A small-molecule ligand and the protein it binds are described below.
Small molecule (SMILES): CC(=O)N[C@@H]1[C@@H](O)[C@H](O)[C@@H](CO)O[C@H]1O

Binding-site contacts:
Ligand atom N2 contacts residue ASN103 of chain 1.I at 2.9 Å (h-bond).
Ligand atom C4 contacts residue ASN103 of chain 1.I at 4.2 Å.
Ligand atom C8 contacts residue GLU106 of chain 1.I at 3.7 Å.
Ligand atom C2 contacts residue ASN103 of chain 1.I at 2.5 Å.
Ligand atom O7 contacts residue GLU106 of chain 1.I at 3.0 Å (salt-bridge).
Ligand atom C6 contacts residue GLY114 of chain 1.I at 4.4 Å.
Ligand atom C3 contacts residue ASN103 of chain 1.I at 3.8 Å.
Ligand atom C8 contacts residue ASN103 of chain 1.I at 3.9 Å.
Ligand atom C7 contacts residue ASN103 of chain 1.I at 3.5 Å.
Ligand atom O5 contacts residue GLY114 of chain 1.I at 4.0 Å.
Ligand atom O7 contacts residue ASN103 of chain 1.I at 3.8 Å.
Ligand atom O5 contacts residue ASN103 of chain 1.I at 2.4 Å (h-bond).
Ligand atom N2 contacts residue GLU106 of chain 1.I at 4.3 Å.
Ligand atom C7 contacts residue GLU106 of chain 1.I at 3.4 Å.
Ligand atom C2 contacts residue GLU106 of chain 1.I at 4.5 Å.
Ligand atom C5 contacts residue ASN103 of chain 1.I at 3.6 Å.
Ligand atom C1 contacts residue ASN103 of chain 1.I at 1.4 Å.

Sequence of chain 1.I:
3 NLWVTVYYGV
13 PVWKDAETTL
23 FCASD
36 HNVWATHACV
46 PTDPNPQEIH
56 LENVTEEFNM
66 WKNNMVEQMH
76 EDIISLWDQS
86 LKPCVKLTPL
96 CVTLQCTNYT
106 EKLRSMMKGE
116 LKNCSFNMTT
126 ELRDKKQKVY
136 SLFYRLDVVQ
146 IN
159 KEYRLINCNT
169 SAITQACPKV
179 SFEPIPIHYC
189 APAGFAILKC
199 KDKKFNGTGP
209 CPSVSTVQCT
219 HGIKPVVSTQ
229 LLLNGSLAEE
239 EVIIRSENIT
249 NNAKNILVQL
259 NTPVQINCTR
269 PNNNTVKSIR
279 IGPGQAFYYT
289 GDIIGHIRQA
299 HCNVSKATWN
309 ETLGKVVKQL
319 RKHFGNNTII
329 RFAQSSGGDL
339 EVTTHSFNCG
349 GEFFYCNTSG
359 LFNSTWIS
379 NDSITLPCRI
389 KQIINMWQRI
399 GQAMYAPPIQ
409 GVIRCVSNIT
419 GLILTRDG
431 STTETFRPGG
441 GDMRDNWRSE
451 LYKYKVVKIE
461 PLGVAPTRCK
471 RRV